Binding-site contacts:
Ligand atom N1 contacts residue PHE186 of chain 1.C at 3.4 Å.
Ligand atom C5 contacts residue PHE186 of chain 1.C at 3.6 Å (hydrophobic).
Ligand atom O6 contacts residue PHE186 of chain 1.C at 3.4 Å.
Ligand atom O6 contacts residue LYS165 of chain 1.C at 2.9 Å (salt-bridge).
Ligand atom OAD contacts residue GLY139 of chain 1.C at 2.9 Å (h-bond).
Ligand atom OAD contacts residue LYS140 of chain 1.C at 3.4 Å (salt-bridge).
Ligand atom OAE contacts residue THR138 of chain 1.C at 2.5 Å (h-bond).
Ligand atom C6 contacts residue LYS165 of chain 1.C at 3.7 Å.
Ligand atom NAA contacts residue LEU101 of chain 1.C at 3.3 Å.
Ligand atom PAX contacts residue THR138 of chain 1.C at 3.5 Å.
Ligand atom OAE contacts residue GLY139 of chain 1.C at 3.5 Å (h-bond).
Ligand atom OAD contacts residue ASP137 of chain 1.C at 3.5 Å (salt-bridge).
Ligand atom C5 contacts residue LYS165 of chain 1.C at 3.6 Å.
Ligand atom OAF contacts residue THR141 of chain 1.C at 2.3 Å (h-bond).
Ligand atom N7 contacts residue ASP137 of chain 1.C at 3.3 Å (salt-bridge).
Ligand atom O6 contacts residue LYS185 of chain 1.C at 3.6 Å (salt-bridge).
Ligand atom N2 contacts residue VAL187 of chain 1.C at 3.6 Å.
Ligand atom N7 contacts residue LYS165 of chain 1.C at 3.0 Å (salt-bridge).
Ligand atom N7 contacts residue ILE135 of chain 1.C at 3.6 Å.
Ligand atom O6 contacts residue ILE135 of chain 1.C at 3.8 Å.
Ligand atom N1 contacts residue VAL187 of chain 1.C at 2.9 Å (h-bond).
Ligand atom C6 contacts residue PHE186 of chain 1.C at 3.5 Å (hydrophobic).
Ligand atom OAD contacts residue THR141 of chain 1.C at 3.7 Å.
Ligand atom PAX contacts residue THR141 of chain 1.C at 3.5 Å.
Ligand atom C5 contacts residue ILE135 of chain 1.C at 3.5 Å (hydrophobic).
Ligand atom N3 contacts residue PHE186 of chain 1.C at 3.7 Å.
Ligand atom N2 contacts residue ASP193 of chain 1.C at 2.6 Å (salt-bridge).
Ligand atom N2 contacts residue PHE186 of chain 1.C at 3.6 Å.
Ligand atom OAE contacts residue ASP137 of chain 1.C at 3.1 Å.
Ligand atom C6 contacts residue ILE135 of chain 1.C at 3.6 Å (hydrophobic).
Ligand atom NAA contacts residue THR141 of chain 1.C at 3.6 Å.
Ligand atom C2 contacts residue VAL187 of chain 1.C at 3.7 Å (hydrophobic).
Ligand atom C2 contacts residue PHE186 of chain 1.C at 3.3 Å (hydrophobic).
Ligand atom C8 contacts residue ASP137 of chain 1.C at 3.0 Å.
Ligand atom CAN contacts residue ASP137 of chain 1.C at 3.7 Å.
Ligand atom OAF contacts residue THR138 of chain 1.C at 3.6 Å.
Ligand atom CAL contacts residue THR141 of chain 1.C at 3.3 Å.
Ligand atom O6 contacts residue VAL187 of chain 1.C at 3.0 Å (h-bond).
Ligand atom OAD contacts residue THR138 of chain 1.C at 3.7 Å.
Ligand atom C4 contacts residue PHE186 of chain 1.C at 3.8 Å (hydrophobic).

This small molecule binds to this protein.
Small molecule (SMILES): NCCCN(CCn1cnc2c(=O)[nH]c(N)nc21)CCP(=O)(O)O

Sequence of chain 1.C:
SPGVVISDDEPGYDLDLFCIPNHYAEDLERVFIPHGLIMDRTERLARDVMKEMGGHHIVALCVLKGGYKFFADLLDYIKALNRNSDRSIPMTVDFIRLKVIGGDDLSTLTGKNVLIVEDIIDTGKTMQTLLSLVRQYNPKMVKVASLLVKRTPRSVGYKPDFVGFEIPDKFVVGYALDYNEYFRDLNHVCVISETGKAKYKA